Binding-site contacts:
Ligand atom C1 contacts residue ASN59 of chain 1.A at 1.5 Å.
Ligand atom C2 contacts residue ASN59 of chain 1.A at 2.4 Å.
Ligand atom N2 contacts residue ASN59 of chain 1.A at 3.0 Å (h-bond).
Ligand atom C8 contacts residue ALA58 of chain 1.A at 3.7 Å (hydrophobic).
Ligand atom C7 contacts residue ASN59 of chain 1.A at 3.6 Å.
Ligand atom C4 contacts residue ASN59 of chain 1.A at 4.1 Å.
Ligand atom C3 contacts residue ASN59 of chain 1.A at 3.7 Å.
Ligand atom O7 contacts residue ASN59 of chain 1.A at 3.7 Å.
Ligand atom C7 contacts residue ALA58 of chain 1.A at 4.5 Å (hydrophobic).
Ligand atom C5 contacts residue ASN59 of chain 1.A at 3.8 Å.
Ligand atom O5 contacts residue ASN59 of chain 1.A at 2.5 Å (h-bond).

The small molecule below binds the protein below.
Small molecule (SMILES): CC(=O)N[C@H]1CO[C@H](CO[C@@H]2O[C@@H](C)[C@@H](O)[C@@H](O)[C@@H]2O)[C@@H](O)[C@@H]1O

Sequence of chain 1.A:
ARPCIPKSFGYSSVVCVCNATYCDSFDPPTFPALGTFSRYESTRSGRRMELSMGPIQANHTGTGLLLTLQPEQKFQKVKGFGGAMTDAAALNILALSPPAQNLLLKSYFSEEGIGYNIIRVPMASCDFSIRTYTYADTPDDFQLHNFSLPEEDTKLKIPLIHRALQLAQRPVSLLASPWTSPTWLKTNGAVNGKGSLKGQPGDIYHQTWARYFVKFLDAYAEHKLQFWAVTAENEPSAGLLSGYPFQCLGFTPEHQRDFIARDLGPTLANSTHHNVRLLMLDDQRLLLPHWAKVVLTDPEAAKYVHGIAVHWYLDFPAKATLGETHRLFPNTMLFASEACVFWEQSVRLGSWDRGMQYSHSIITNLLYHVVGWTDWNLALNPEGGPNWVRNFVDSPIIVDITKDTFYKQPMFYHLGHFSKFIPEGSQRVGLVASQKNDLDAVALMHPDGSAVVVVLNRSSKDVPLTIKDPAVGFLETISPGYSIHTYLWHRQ